Binding-site contacts:
Ligand atom C13 contacts residue CYS44 of chain 1.A at 4.3 Å (hydrophobic).
Ligand atom C07 contacts residue GLN189 of chain 1.A at 3.4 Å.
Ligand atom O04 contacts residue MET165 of chain 1.A at 4.3 Å.
Ligand atom C13 contacts residue HIS41 of chain 1.A at 3.3 Å.
Ligand atom C14 contacts residue HIS41 of chain 1.A at 3.5 Å.
Ligand atom C06 contacts residue GLN189 of chain 1.A at 3.7 Å.
Ligand atom C17 contacts residue ASN142 of chain 1.A at 3.5 Å.
Ligand atom C12 contacts residue ASP187 of chain 1.A at 4.0 Å.
Ligand atom C01 contacts residue SER144 of chain 1.A at 4.4 Å.
Ligand atom C10 contacts residue ARG188 of chain 1.A at 4.0 Å.
Ligand atom C02 contacts residue ASN142 of chain 1.A at 4.4 Å.
Ligand atom O04 contacts residue HIS164 of chain 1.A at 3.6 Å.
Ligand atom N05 contacts residue CYS145 of chain 1.A at 4.4 Å.
Ligand atom C12 contacts residue MET49 of chain 1.A at 4.2 Å (hydrophobic).
Ligand atom S15 contacts residue HIS41 of chain 1.A at 3.8 Å.
Ligand atom C11 contacts residue MET49 of chain 1.A at 4.1 Å (hydrophobic).
Ligand atom C10 contacts residue GLN189 of chain 1.A at 3.3 Å.
Ligand atom O04 contacts residue CYS145 of chain 1.A at 2.9 Å (h-bond).
Ligand atom C03 contacts residue CYS145 of chain 1.A at 3.1 Å (hydrophobic).
Ligand atom S15 contacts residue GLN189 of chain 1.A at 4.4 Å.
Ligand atom C09 contacts residue GLN189 of chain 1.A at 3.4 Å.
Ligand atom C11 contacts residue TYR54 of chain 1.A at 4.2 Å (hydrophobic).
Ligand atom C12 contacts residue TYR54 of chain 1.A at 3.8 Å (hydrophobic).
Ligand atom C02 contacts residue GLY143 of chain 1.A at 3.4 Å.
Ligand atom C11 contacts residue ARG188 of chain 1.A at 3.7 Å.
Ligand atom C01 contacts residue HIS41 of chain 1.A at 4.4 Å.
Ligand atom C16 contacts residue ASN142 of chain 1.A at 4.2 Å.
Ligand atom C02 contacts residue CYS145 of chain 1.A at 2.8 Å (hydrophobic).
Ligand atom C11 contacts residue GLN189 of chain 1.A at 4.0 Å.
Ligand atom C01 contacts residue GLY143 of chain 1.A at 3.8 Å.
Ligand atom C11 contacts residue ASP187 of chain 1.A at 3.4 Å.
Ligand atom C12 contacts residue HIS41 of chain 1.A at 3.3 Å.
Ligand atom C11 contacts residue HIS41 of chain 1.A at 4.2 Å.
Ligand atom C13 contacts residue MET49 of chain 1.A at 3.9 Å (hydrophobic).
Ligand atom C14 contacts residue GLN189 of chain 1.A at 4.2 Å.
Ligand atom C12 contacts residue CYS44 of chain 1.A at 4.0 Å (hydrophobic).
Ligand atom C01 contacts residue CYS145 of chain 1.A at 1.8 Å (hydrophobic).
Ligand atom C09 contacts residue HIS41 of chain 1.A at 4.4 Å.
Ligand atom C10 contacts residue ASP187 of chain 1.A at 4.2 Å.
Ligand atom N08 contacts residue GLN189 of chain 1.A at 3.1 Å (h-bond).

A small-molecule ligand and the protein it binds are described below.
Small molecule (SMILES): C=CC(=O)N(Cc1nc2ccccc2s1)C1CC1

Sequence of chain 1.A:
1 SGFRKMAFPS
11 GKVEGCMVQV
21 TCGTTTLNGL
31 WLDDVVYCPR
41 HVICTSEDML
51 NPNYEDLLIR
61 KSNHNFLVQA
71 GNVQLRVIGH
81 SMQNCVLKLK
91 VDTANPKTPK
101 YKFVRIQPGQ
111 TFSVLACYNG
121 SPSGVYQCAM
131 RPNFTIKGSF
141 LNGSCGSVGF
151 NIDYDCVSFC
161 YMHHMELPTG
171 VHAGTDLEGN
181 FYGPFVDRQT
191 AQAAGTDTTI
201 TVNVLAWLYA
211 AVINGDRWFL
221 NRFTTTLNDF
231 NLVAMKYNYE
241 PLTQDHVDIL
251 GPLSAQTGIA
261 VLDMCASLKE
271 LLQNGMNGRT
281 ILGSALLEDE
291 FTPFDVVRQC